Sequence of chain 1.C:
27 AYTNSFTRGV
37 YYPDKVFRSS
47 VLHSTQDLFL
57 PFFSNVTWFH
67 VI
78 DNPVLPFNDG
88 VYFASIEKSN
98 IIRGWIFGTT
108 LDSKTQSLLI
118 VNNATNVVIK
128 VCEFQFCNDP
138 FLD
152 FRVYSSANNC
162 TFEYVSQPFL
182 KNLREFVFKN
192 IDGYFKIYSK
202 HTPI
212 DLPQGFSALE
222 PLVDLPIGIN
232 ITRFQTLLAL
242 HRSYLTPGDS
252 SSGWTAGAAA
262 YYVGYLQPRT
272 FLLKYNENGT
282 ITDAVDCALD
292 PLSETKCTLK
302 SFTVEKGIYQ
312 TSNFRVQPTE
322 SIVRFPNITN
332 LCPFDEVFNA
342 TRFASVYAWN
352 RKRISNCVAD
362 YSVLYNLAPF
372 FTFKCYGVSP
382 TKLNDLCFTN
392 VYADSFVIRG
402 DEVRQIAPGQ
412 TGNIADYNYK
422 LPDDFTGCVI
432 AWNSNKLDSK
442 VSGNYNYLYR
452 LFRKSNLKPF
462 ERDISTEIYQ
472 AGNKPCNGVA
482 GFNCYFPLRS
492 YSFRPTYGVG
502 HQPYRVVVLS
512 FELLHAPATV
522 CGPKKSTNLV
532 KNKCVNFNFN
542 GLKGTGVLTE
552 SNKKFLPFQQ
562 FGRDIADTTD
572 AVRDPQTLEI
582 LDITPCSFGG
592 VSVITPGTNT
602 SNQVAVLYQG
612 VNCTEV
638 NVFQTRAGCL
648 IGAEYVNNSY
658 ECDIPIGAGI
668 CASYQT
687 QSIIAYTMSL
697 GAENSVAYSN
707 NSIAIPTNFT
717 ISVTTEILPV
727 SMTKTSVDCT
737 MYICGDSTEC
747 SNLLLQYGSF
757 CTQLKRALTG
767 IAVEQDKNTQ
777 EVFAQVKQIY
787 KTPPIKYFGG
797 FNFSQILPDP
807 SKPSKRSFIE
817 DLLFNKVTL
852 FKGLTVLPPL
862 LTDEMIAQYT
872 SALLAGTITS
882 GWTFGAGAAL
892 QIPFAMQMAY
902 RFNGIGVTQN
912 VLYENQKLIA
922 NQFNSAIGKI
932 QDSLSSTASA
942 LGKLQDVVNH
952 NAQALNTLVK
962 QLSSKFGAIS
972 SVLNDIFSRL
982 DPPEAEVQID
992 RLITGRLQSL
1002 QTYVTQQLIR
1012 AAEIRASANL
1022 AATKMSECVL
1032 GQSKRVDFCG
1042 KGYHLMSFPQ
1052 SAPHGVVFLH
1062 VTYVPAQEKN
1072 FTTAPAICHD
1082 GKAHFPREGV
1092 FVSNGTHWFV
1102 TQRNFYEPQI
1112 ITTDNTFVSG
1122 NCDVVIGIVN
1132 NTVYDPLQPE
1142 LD

Binding-site contacts:
Ligand atom N2 contacts residue ASN706 of chain 1.B at 2.9 Å (h-bond).
Ligand atom C8 contacts residue ILE1127 of chain 1.B at 3.8 Å (hydrophobic).
Ligand atom C5 contacts residue ASN706 of chain 1.B at 3.7 Å.
Ligand atom O5 contacts residue TYR793 of chain 1.C at 4.4 Å.
Ligand atom C7 contacts residue TYR793 of chain 1.C at 4.2 Å (hydrophobic).
Ligand atom C7 contacts residue ASN706 of chain 1.B at 3.4 Å.
Ligand atom O6 contacts residue TYR793 of chain 1.C at 4.3 Å.
Ligand atom C1 contacts residue ASN706 of chain 1.B at 1.4 Å.
Ligand atom C3 contacts residue ASN706 of chain 1.B at 3.8 Å.
Ligand atom C4 contacts residue ASN706 of chain 1.B at 4.2 Å.
Ligand atom C2 contacts residue TYR793 of chain 1.C at 4.0 Å (hydrophobic).
Ligand atom O7 contacts residue TYR793 of chain 1.C at 3.1 Å (h-bond).
Ligand atom C2 contacts residue ASN706 of chain 1.B at 2.4 Å.
Ligand atom O5 contacts residue ASN706 of chain 1.B at 2.4 Å (h-bond).
Ligand atom O7 contacts residue ASN706 of chain 1.B at 3.5 Å (h-bond).

Sequence of chain 1.B:
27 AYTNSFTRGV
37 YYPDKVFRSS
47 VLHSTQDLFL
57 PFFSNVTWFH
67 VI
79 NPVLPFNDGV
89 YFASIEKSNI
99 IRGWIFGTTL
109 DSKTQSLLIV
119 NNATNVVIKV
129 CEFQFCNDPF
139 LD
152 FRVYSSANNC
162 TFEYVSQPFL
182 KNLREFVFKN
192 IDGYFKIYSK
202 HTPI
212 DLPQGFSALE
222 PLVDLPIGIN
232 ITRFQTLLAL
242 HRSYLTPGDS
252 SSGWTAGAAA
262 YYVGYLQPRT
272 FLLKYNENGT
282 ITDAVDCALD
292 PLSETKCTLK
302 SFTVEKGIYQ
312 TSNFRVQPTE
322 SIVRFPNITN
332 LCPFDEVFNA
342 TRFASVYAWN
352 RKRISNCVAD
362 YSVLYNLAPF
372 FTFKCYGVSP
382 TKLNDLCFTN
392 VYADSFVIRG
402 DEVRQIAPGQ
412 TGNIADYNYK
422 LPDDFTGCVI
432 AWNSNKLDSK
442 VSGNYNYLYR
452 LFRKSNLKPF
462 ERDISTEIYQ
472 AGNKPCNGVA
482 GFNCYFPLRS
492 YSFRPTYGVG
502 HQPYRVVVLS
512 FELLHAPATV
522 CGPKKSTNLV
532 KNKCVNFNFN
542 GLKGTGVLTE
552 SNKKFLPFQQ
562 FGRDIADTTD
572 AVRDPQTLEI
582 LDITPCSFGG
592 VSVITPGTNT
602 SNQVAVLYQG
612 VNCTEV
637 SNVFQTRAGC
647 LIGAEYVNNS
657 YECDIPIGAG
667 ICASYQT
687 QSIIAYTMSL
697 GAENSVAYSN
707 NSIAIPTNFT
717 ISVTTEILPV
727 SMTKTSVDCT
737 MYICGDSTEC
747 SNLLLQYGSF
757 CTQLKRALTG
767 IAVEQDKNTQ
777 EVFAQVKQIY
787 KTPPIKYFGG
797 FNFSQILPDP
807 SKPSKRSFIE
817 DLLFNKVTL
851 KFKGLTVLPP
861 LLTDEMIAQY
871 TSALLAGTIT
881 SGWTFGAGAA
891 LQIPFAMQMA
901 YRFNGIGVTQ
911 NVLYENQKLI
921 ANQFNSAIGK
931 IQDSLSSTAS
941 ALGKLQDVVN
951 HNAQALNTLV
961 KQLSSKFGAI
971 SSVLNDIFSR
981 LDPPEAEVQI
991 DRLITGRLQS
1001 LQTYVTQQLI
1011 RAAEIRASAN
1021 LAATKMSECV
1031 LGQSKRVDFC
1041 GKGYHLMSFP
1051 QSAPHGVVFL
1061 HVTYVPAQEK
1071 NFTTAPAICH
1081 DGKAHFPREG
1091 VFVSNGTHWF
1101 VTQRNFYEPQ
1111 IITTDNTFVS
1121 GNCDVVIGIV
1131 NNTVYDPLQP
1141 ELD

The protein below binds the small molecule below.
Small molecule (SMILES): CC(=O)N[C@@H]1[C@@H](O)[C@H](O)[C@@H](CO)O[C@H]1O